Binding-site contacts:
Ligand atom C29 contacts residue ASP48 of chain 1.B at 3.6 Å.
Ligand atom O13 contacts residue LEU84 of chain 1.B at 3.8 Å.
Ligand atom C51 contacts residue MET118 of chain 1.B at 3.6 Å (hydrophobic).
Ligand atom C2 contacts residue LEU84 of chain 1.B at 3.6 Å (hydrophobic).
Ligand atom C7 contacts residue MET240 of chain 1.B at 3.8 Å (hydrophobic).
Ligand atom C6 contacts residue GLU50 of chain 1.B at 3.0 Å.
Ligand atom C22 contacts residue MET40 of chain 1.B at 3.8 Å (hydrophobic).
Ligand atom S10 contacts residue PHE101 of chain 1.B at 3.8 Å.
Ligand atom C51 contacts residue ILE121 of chain 1.B at 3.6 Å (hydrophobic).
Ligand atom O17 contacts residue LEU43 of chain 1.B at 3.6 Å.
Ligand atom C28 contacts residue ASP48 of chain 1.B at 3.6 Å.
Ligand atom O13 contacts residue ARG91 of chain 1.B at 2.9 Å (salt-bridge).
Ligand atom C64 contacts residue LEU233 of chain 1.B at 3.6 Å (hydrophobic).
Ligand atom C63 contacts residue ASP48 of chain 1.B at 3.6 Å.
Ligand atom C65 contacts residue LEU51 of chain 1.B at 3.1 Å (hydrophobic).
Ligand atom O59 contacts residue ILE121 of chain 1.B at 3.1 Å.
Ligand atom C3 contacts residue PHE101 of chain 1.B at 3.6 Å (hydrophobic).
Ligand atom O13 contacts residue GLU50 of chain 1.B at 2.5 Å (salt-bridge).
Ligand atom C65 contacts residue ASP48 of chain 1.B at 3.6 Å.
Ligand atom C52 contacts residue HIS221 of chain 1.B at 3.4 Å.
Ligand atom O59 contacts residue MET118 of chain 1.B at 3.2 Å.
Ligand atom O59 contacts residue HIS221 of chain 1.B at 2.7 Å.
Ligand atom C4 contacts residue PHE101 of chain 1.B at 3.7 Å (hydrophobic).
Ligand atom C66 contacts residue ASP48 of chain 1.B at 3.4 Å.
Ligand atom C62 contacts residue ASP48 of chain 1.B at 3.5 Å.
Ligand atom C1 contacts residue GLU50 of chain 1.B at 3.1 Å.
Ligand atom C21 contacts residue THR44 of chain 1.B at 3.5 Å.
Ligand atom N61 contacts residue ASP48 of chain 1.B at 2.8 Å (salt-bridge).
Ligand atom C12 contacts residue PHE101 of chain 1.B at 3.8 Å (hydrophobic).
Ligand atom C53 contacts residue HIS221 of chain 1.B at 3.2 Å.
Ligand atom C21 contacts residue LEU222 of chain 1.B at 3.8 Å (hydrophobic).
Ligand atom S10 contacts residue LEU88 of chain 1.B at 3.8 Å.
Ligand atom C50 contacts residue LEU125 of chain 1.B at 3.7 Å (hydrophobic).
Ligand atom C19 contacts residue TRP80 of chain 1.B at 3.8 Å (hydrophobic).
Ligand atom C52 contacts residue MET118 of chain 1.B at 3.7 Å (hydrophobic).
Ligand atom C7 contacts residue LEU233 of chain 1.B at 3.8 Å (hydrophobic).
Ligand atom C28 contacts residue THR44 of chain 1.B at 3.7 Å.
Ligand atom C7 contacts residue LEU51 of chain 1.B at 3.8 Å (hydrophobic).
Ligand atom S10 contacts residue MET85 of chain 1.B at 3.8 Å.
Ligand atom C19 contacts residue ALA47 of chain 1.B at 3.6 Å (hydrophobic).

Sequence of chain 1.B:
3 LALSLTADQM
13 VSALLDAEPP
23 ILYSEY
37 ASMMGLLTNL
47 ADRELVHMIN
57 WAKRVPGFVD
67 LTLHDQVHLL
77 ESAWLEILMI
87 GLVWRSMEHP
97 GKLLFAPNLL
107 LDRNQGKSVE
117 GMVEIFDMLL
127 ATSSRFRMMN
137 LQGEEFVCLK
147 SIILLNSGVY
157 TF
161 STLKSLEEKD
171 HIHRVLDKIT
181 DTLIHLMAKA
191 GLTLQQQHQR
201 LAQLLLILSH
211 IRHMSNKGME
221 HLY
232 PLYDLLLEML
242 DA

A protein and the small-molecule ligand that binds it are described below.
Small molecule (SMILES): CC1CCN(CCOc2ccc(C(=O)c3c(-c4ccc(O)cc4)sc4cc(O)ccc34)cc2)CC1